Binding-site contacts:
Ligand atom C1 contacts residue TRP212 of chain 1.B at 4.1 Å (hydrophobic).
Ligand atom C2 contacts residue GLY121 of chain 1.B at 3.9 Å.
Ligand atom O2 contacts residue PHE237 of chain 1.B at 4.2 Å.
Ligand atom C3 contacts residue THR208 of chain 1.A at 4.5 Å.
Ligand atom O1 contacts residue PHE237 of chain 1.B at 4.2 Å.
Ligand atom O3 contacts residue GLY121 of chain 1.B at 3.5 Å (h-bond).
Ligand atom C3 contacts residue GLY121 of chain 1.B at 3.9 Å.
Ligand atom O1 contacts residue THR208 of chain 1.A at 4.0 Å.
Ligand atom O3 contacts residue SER120 of chain 1.B at 3.7 Å.
Ligand atom O1 contacts residue TRP212 of chain 1.B at 4.2 Å.
Ligand atom O3 contacts residue THR208 of chain 1.A at 4.3 Å.

Sequence of chain 1.B:
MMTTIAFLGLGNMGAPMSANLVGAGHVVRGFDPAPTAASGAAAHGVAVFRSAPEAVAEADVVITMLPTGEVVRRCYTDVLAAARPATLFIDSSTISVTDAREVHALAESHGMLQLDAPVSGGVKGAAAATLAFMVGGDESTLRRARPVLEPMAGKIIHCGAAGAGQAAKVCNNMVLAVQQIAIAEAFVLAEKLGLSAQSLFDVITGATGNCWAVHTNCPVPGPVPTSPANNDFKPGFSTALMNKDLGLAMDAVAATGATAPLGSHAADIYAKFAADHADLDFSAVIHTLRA

The small molecule below binds the protein below.
Small molecule (SMILES): O=C(O)CCO

Sequence of chain 1.A:
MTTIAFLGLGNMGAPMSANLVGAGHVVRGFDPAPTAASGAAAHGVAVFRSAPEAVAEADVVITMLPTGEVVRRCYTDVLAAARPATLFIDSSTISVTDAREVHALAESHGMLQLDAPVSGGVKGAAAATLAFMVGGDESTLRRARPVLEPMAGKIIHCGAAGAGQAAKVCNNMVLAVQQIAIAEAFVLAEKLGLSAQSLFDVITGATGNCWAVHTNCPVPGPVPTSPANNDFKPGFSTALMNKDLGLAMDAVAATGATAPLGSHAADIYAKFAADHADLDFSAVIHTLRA